Binding-site contacts:
Ligand atom C13 contacts residue GLY47 of chain 1.BA at 3.6 Å.
Ligand atom O28 contacts residue SER46 of chain 1.BA at 3.8 Å.
Ligand atom O8 contacts residue ALA49 of chain 1.BA at 2.9 Å (h-bond).
Ligand atom C17 contacts residue THR21 of chain 1.BA at 3.8 Å.
Ligand atom O28 contacts residue THR1 of chain 1.BA at 2.4 Å (h-bond).
Ligand atom N4 contacts residue THR21 of chain 1.BA at 4.0 Å.
Ligand atom O19 contacts residue THR21 of chain 1.BA at 3.0 Å (h-bond).
Ligand atom C24 contacts residue THR52 of chain 1.BA at 3.8 Å.
Ligand atom C22 contacts residue GLY47 of chain 1.BA at 3.8 Å.
Ligand atom C21 contacts residue LYS33 of chain 1.BA at 3.9 Å.
Ligand atom C25 contacts residue THR20 of chain 1.BA at 3.5 Å.
Ligand atom N20 contacts residue GLY47 of chain 1.BA at 2.9 Å (h-bond).
Ligand atom N1 contacts residue ALA49 of chain 1.BA at 3.9 Å.
Ligand atom C11 contacts residue THR21 of chain 1.BA at 3.6 Å.
Ligand atom N1 contacts residue SER118 of chain 1.V at 3.8 Å.
Ligand atom B26 contacts residue THR1 of chain 1.BA at 1.4 Å.
Ligand atom N20 contacts residue THR1 of chain 1.BA at 3.7 Å.
Ligand atom O19 contacts residue THR20 of chain 1.BA at 3.5 Å.
Ligand atom C2 contacts residue THR20 of chain 1.BA at 4.0 Å.
Ligand atom C18 contacts residue GLY47 of chain 1.BA at 3.7 Å.
Ligand atom C5 contacts residue THR22 of chain 1.BA at 3.8 Å.
Ligand atom C3 contacts residue THR21 of chain 1.BA at 3.2 Å.
Ligand atom C22 contacts residue THR1 of chain 1.BA at 2.9 Å.
Ligand atom C10 contacts residue GLY47 of chain 1.BA at 3.6 Å.
Ligand atom O8 contacts residue SER48 of chain 1.BA at 3.8 Å.
Ligand atom C24 contacts residue ARG45 of chain 1.BA at 3.5 Å.
Ligand atom C3 contacts residue THR20 of chain 1.BA at 3.8 Å.
Ligand atom C22 contacts residue LYS33 of chain 1.BA at 3.9 Å.
Ligand atom C21 contacts residue GLY47 of chain 1.BA at 3.8 Å.
Ligand atom C6 contacts residue SER118 of chain 1.V at 3.3 Å.
Ligand atom C10 contacts residue THR21 of chain 1.BA at 3.9 Å.
Ligand atom C3 contacts residue THR22 of chain 1.BA at 3.5 Å.
Ligand atom N9 contacts residue THR21 of chain 1.BA at 3.2 Å (h-bond).
Ligand atom C23 contacts residue GLY47 of chain 1.BA at 3.7 Å.
Ligand atom O28 contacts residue GLY47 of chain 1.BA at 3.1 Å (h-bond).
Ligand atom B26 contacts residue LYS33 of chain 1.BA at 3.9 Å.
Ligand atom O27 contacts residue THR1 of chain 1.BA at 2.3 Å (h-bond).
Ligand atom C21 contacts residue THR1 of chain 1.BA at 2.4 Å.
Ligand atom N4 contacts residue THR22 of chain 1.BA at 2.8 Å (h-bond).
Ligand atom C5 contacts residue HIS114 of chain 1.V at 3.6 Å.

This protein binds this small molecule.
Small molecule (SMILES): CC(C)C[C@H](NC(=O)[C@H](Cc1ccccc1)NC(=O)c1cnccn1)B(O)O

Sequence of chain 1.V:
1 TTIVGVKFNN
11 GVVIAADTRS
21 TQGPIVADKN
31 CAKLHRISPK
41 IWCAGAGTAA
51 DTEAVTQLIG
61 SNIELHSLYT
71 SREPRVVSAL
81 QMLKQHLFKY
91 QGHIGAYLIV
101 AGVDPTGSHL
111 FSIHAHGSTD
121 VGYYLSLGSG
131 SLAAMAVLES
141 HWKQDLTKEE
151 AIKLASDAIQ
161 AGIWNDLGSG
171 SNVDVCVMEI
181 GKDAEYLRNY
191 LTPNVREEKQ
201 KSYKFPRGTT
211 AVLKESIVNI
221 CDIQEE

Sequence of chain 1.BA:
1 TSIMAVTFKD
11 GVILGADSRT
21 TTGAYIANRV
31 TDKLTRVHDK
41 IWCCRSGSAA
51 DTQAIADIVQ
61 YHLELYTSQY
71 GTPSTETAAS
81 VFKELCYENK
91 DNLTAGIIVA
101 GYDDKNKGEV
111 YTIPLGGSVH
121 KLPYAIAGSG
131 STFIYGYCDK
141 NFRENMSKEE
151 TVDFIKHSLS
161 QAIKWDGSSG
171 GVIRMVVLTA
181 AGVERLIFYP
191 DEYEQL